Binding-site contacts:
Ligand atom CG1 contacts residue GLY228 of chain 1.B at 3.7 Å.
Ligand atom CA contacts residue GLY228 of chain 1.B at 3.6 Å.
Ligand atom CD contacts residue TRP227 of chain 1.B at 3.7 Å (hydrophobic).
Ligand atom CZ contacts residue ASP199 of chain 1.B at 3.7 Å.
Ligand atom NE contacts residue TRP227 of chain 1.B at 3.6 Å.
Ligand atom NH1 contacts residue ALA200 of chain 1.B at 3.3 Å (h-bond).
Ligand atom O contacts residue GLY228 of chain 1.B at 3.2 Å (h-bond).
Ligand atom CG contacts residue TYR47 of chain 1.B at 3.6 Å (hydrophobic).
Ligand atom NH2 contacts residue ALA200 of chain 1.B at 3.4 Å (h-bond).
Ligand atom CB contacts residue SER205 of chain 1.B at 2.8 Å.
Ligand atom CA contacts residue ARG93 of chain 1.B at 3.3 Å.
Ligand atom NE contacts residue GLY228 of chain 1.B at 3.6 Å (h-bond).
Ligand atom C contacts residue HIS43 of chain 1.B at 2.7 Å.
Ligand atom CG2 contacts residue GLU229 of chain 1.B at 3.5 Å.
Ligand atom N contacts residue SER226 of chain 1.B at 2.8 Å (h-bond).
Ligand atom O contacts residue SER205 of chain 1.B at 2.2 Å (h-bond).
Ligand atom NH1 contacts residue ASP199 of chain 1.B at 2.9 Å (salt-bridge).
Ligand atom CA contacts residue HIS43 of chain 1.B at 3.4 Å.
Ligand atom CG2 contacts residue ILE179 of chain 1.B at 3.6 Å (hydrophobic).
Ligand atom O contacts residue GLY203 of chain 1.B at 3.4 Å (h-bond).
Ligand atom CB contacts residue HIS43 of chain 1.B at 3.5 Å.
Ligand atom CZ contacts residue ALA200 of chain 1.B at 3.4 Å (hydrophobic).
Ligand atom NH2 contacts residue ASP199 of chain 1.B at 3.0 Å (salt-bridge).
Ligand atom C1 contacts residue SER205 of chain 1.B at 2.1 Å.
Ligand atom NH1 contacts residue GLY238 of chain 1.B at 3.6 Å.
Ligand atom C contacts residue SER205 of chain 1.B at 1.4 Å.
Ligand atom N contacts residue ARG93 of chain 1.B at 3.1 Å (salt-bridge).
Ligand atom C1 contacts residue HIS43 of chain 1.B at 1.4 Å.
Ligand atom CG2 contacts residue TYR47 of chain 1.B at 3.5 Å (hydrophobic).
Ligand atom OE1 contacts residue ILE179 of chain 1.B at 3.7 Å.
Ligand atom N contacts residue GLY228 of chain 1.B at 3.1 Å (h-bond).
Ligand atom CA contacts residue SER205 of chain 1.B at 2.4 Å.
Ligand atom CG1 contacts residue TRP227 of chain 1.B at 3.5 Å (hydrophobic).
Ligand atom CB contacts residue SER226 of chain 1.B at 3.6 Å.
Ligand atom N contacts residue SER205 of chain 1.B at 3.1 Å (h-bond).
Ligand atom CA contacts residue SER226 of chain 1.B at 3.6 Å.
Ligand atom CG1 contacts residue GLU94 of chain 1.B at 3.5 Å.
Ligand atom NH2 contacts residue GLY230 of chain 1.B at 2.8 Å (h-bond).
Ligand atom N contacts residue HIS43 of chain 1.B at 3.1 Å (h-bond).
Ligand atom C contacts residue HIS43 of chain 1.B at 3.5 Å.

This protein binds this small molecule.
Small molecule (SMILES): CC(C)C[C@H](NC(=O)[C@H](CCC(=O)O)NC(=O)[C@@H](NC(=O)[C@@H](N)[C@@H](C)O)C(C)C)C(=O)N[C@@H](CCC(N)=O)C(=O)NCC(=O)N[C@H](C(=O)N[C@H](C(=O)N1CCC[C@H]1C(=O)N[C@@H](CCCN=C(N)N)[C@@H](C)O)C(C)C)C(C)C

Sequence of chain 1.B:
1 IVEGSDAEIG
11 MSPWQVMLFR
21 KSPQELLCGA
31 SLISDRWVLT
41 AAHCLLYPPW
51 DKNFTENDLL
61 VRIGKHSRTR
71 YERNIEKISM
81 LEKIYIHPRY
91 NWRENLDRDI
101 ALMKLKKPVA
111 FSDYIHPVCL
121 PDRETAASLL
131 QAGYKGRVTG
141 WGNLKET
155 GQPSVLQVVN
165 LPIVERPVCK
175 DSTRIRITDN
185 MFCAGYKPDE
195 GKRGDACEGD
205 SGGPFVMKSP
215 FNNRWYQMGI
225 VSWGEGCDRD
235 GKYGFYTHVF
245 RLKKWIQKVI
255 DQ